Sequence of chain 1.C:
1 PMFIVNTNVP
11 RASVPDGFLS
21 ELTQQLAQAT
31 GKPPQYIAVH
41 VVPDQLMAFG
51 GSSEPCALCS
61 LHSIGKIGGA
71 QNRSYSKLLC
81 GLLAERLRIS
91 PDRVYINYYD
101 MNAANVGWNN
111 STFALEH

Sequence of chain 1.A:
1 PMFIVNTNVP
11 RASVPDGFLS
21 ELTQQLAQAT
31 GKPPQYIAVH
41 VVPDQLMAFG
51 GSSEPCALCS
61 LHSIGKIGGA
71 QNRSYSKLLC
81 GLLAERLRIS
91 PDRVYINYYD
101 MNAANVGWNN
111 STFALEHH

Binding-site contacts:
Ligand atom CAU contacts residue MET2 of chain 1.A at 3.5 Å (hydrophobic).
Ligand atom CBA contacts residue SER63 of chain 1.A at 3.9 Å.
Ligand atom CAV contacts residue PRO1 of chain 1.A at 3.8 Å (hydrophobic).
Ligand atom CAH contacts residue HIS62 of chain 1.A at 3.6 Å.
Ligand atom CAK contacts residue PHE113 of chain 1.A at 3.6 Å (hydrophobic).
Ligand atom CAW contacts residue TYR36 of chain 1.A at 3.7 Å (hydrophobic).
Ligand atom CAV contacts residue SER63 of chain 1.A at 3.3 Å.
Ligand atom OAM contacts residue PRO1 of chain 1.A at 3.8 Å.
Ligand atom CAA contacts residue PRO1 of chain 1.A at 2.5 Å (hydrophobic).
Ligand atom CAC contacts residue PRO1 of chain 1.A at 1.5 Å (hydrophobic).
Ligand atom CAZ contacts residue MET2 of chain 1.A at 3.9 Å (hydrophobic).
Ligand atom OAM contacts residue SER63 of chain 1.A at 3.7 Å.
Ligand atom NAI contacts residue PRO1 of chain 1.A at 3.1 Å (h-bond).
Ligand atom CAU contacts residue TYR95 of chain 1.C at 3.8 Å (hydrophobic).
Ligand atom CAB contacts residue PRO1 of chain 1.A at 3.5 Å (hydrophobic).
Ligand atom CAB contacts residue LYS32 of chain 1.A at 3.8 Å.
Ligand atom CAW contacts residue PHE113 of chain 1.A at 3.6 Å (hydrophobic).
Ligand atom CAF contacts residue TYR95 of chain 1.C at 3.3 Å (hydrophobic).
Ligand atom CBA contacts residue VAL106 of chain 1.A at 3.8 Å (hydrophobic).
Ligand atom CAZ contacts residue VAL106 of chain 1.A at 3.7 Å (hydrophobic).
Ligand atom CAV contacts residue HIS62 of chain 1.A at 3.4 Å.
Ligand atom NAI contacts residue TYR95 of chain 1.C at 3.8 Å.
Ligand atom CBA contacts residue MET101 of chain 1.A at 4.0 Å (hydrophobic).
Ligand atom CAJ contacts residue TYR36 of chain 1.A at 3.8 Å (hydrophobic).
Ligand atom CAV contacts residue ILE64 of chain 1.A at 3.4 Å (hydrophobic).
Ligand atom NAG contacts residue ILE64 of chain 1.A at 3.9 Å.
Ligand atom CAZ contacts residue HIS62 of chain 1.A at 3.9 Å.
Ligand atom OAM contacts residue ILE64 of chain 1.A at 3.1 Å (h-bond).
Ligand atom CBA contacts residue ILE64 of chain 1.A at 4.0 Å (hydrophobic).
Ligand atom CAK contacts residue TYR95 of chain 1.C at 3.6 Å (hydrophobic).
Ligand atom CAH contacts residue PRO1 of chain 1.A at 2.6 Å (hydrophobic).
Ligand atom CAK contacts residue TYR36 of chain 1.A at 3.4 Å (hydrophobic).
Ligand atom CAH contacts residue MET2 of chain 1.A at 4.0 Å (hydrophobic).
Ligand atom OAM contacts residue LYS32 of chain 1.A at 2.9 Å (salt-bridge).
Ligand atom NAG contacts residue LYS32 of chain 1.A at 3.5 Å (salt-bridge).
Ligand atom CBA contacts residue HIS62 of chain 1.A at 3.8 Å.
Ligand atom CAD contacts residue ILE64 of chain 1.A at 3.9 Å (hydrophobic).
Ligand atom NAI contacts residue MET2 of chain 1.A at 3.7 Å.
Ligand atom CAF contacts residue PRO1 of chain 1.A at 3.2 Å (hydrophobic).
Ligand atom CAZ contacts residue ASN97 of chain 1.C at 3.4 Å.

This small molecule binds to this protein.
Small molecule (SMILES): Oc1c(Cc2ccccn2)ccc2cccnc12